The protein below binds the small molecule below.
Small molecule (SMILES): CN(C)c1ccc(/N=N/c2ccccc2C(=O)O)cc1

Sequence of chain 2.B:
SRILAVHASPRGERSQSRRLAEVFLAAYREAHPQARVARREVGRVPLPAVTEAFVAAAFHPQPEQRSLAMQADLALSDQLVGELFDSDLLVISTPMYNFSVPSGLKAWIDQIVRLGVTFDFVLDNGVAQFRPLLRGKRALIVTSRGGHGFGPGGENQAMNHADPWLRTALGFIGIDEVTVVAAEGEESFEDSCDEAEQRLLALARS

Binding-site contacts:
Ligand atom C4 contacts residue PHE120 of chain 2.A at 3.9 Å (hydrophobic).
Ligand atom C4 contacts residue FMN1 of chain 2.G at 3.4 Å.
Ligand atom O contacts residue GLY147 of chain 2.B at 3.8 Å.
Ligand atom C3' contacts residue PHE151 of chain 2.B at 3.8 Å (hydrophobic).
Ligand atom CHX contacts residue ASN157 of chain 2.B at 3.4 Å.
Ligand atom OXT contacts residue GLU188 of chain 2.B at 3.1 Å (salt-bridge).
Ligand atom C6 contacts residue FMN1 of chain 2.G at 3.4 Å.
Ligand atom O contacts residue FMN1 of chain 2.G at 3.8 Å.
Ligand atom C6' contacts residue GLY148 of chain 2.B at 3.8 Å.
Ligand atom C4 contacts residue PHE60 of chain 2.A at 3.4 Å (hydrophobic).
Ligand atom O contacts residue PHE131 of chain 2.A at 4.0 Å.
Ligand atom C2' contacts residue PHE100 of chain 2.B at 3.7 Å (hydrophobic).
Ligand atom C3 contacts residue FMN1 of chain 2.G at 3.4 Å.
Ligand atom C5' contacts residue PHE131 of chain 2.A at 3.7 Å (hydrophobic).
Ligand atom C1' contacts residue PHE131 of chain 2.A at 3.5 Å (hydrophobic).
Ligand atom O contacts residue GLU188 of chain 2.B at 3.0 Å (salt-bridge).
Ligand atom C2 contacts residue FMN1 of chain 2.G at 3.4 Å.
Ligand atom C5 contacts residue PHE120 of chain 2.A at 3.9 Å (hydrophobic).
Ligand atom OXT contacts residue FMN1 of chain 2.G at 3.4 Å.
Ligand atom C6' contacts residue FMN1 of chain 2.G at 3.8 Å.
Ligand atom C6' contacts residue PHE131 of chain 2.A at 3.1 Å (hydrophobic).
Ligand atom CHZ contacts residue HIS149 of chain 2.B at 3.3 Å.
Ligand atom C3 contacts residue PHE60 of chain 2.A at 3.1 Å (hydrophobic).
Ligand atom N1 contacts residue FMN1 of chain 2.G at 3.4 Å (h-bond).
Ligand atom C5 contacts residue FMN1 of chain 2.G at 3.4 Å.
Ligand atom C2' contacts residue FMN1 of chain 2.G at 4.1 Å.
Ligand atom C2' contacts residue PHE131 of chain 2.A at 4.0 Å (hydrophobic).
Ligand atom N10 contacts residue ASN157 of chain 2.B at 3.6 Å (h-bond).
Ligand atom C5' contacts residue GLY148 of chain 2.B at 3.5 Å.
Ligand atom C5 contacts residue ASN99 of chain 2.B at 3.7 Å.
Ligand atom C contacts residue FMN1 of chain 2.G at 3.4 Å.
Ligand atom N1 contacts residue PHE131 of chain 2.A at 3.7 Å.
Ligand atom C1' contacts residue FMN1 of chain 2.G at 3.6 Å.
Ligand atom N1' contacts residue PHE131 of chain 2.A at 3.8 Å.
Ligand atom CHZ contacts residue ASN157 of chain 2.B at 3.4 Å.
Ligand atom C1 contacts residue FMN1 of chain 2.G at 3.4 Å.
Ligand atom N1' contacts residue FMN1 of chain 2.G at 3.2 Å (h-bond).
Ligand atom C4' contacts residue PHE151 of chain 2.B at 4.0 Å (hydrophobic).
Ligand atom C contacts residue GLU188 of chain 2.B at 3.5 Å.
Ligand atom C2' contacts residue PHE173 of chain 2.A at 3.7 Å (hydrophobic).

Sequence of chain 2.A:
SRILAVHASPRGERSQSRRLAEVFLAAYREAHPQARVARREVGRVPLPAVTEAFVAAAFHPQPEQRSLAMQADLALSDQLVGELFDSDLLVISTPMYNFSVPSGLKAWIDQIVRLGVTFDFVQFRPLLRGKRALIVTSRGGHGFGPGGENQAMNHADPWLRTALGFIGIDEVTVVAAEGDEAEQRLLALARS